Sequence of chain 1.A:
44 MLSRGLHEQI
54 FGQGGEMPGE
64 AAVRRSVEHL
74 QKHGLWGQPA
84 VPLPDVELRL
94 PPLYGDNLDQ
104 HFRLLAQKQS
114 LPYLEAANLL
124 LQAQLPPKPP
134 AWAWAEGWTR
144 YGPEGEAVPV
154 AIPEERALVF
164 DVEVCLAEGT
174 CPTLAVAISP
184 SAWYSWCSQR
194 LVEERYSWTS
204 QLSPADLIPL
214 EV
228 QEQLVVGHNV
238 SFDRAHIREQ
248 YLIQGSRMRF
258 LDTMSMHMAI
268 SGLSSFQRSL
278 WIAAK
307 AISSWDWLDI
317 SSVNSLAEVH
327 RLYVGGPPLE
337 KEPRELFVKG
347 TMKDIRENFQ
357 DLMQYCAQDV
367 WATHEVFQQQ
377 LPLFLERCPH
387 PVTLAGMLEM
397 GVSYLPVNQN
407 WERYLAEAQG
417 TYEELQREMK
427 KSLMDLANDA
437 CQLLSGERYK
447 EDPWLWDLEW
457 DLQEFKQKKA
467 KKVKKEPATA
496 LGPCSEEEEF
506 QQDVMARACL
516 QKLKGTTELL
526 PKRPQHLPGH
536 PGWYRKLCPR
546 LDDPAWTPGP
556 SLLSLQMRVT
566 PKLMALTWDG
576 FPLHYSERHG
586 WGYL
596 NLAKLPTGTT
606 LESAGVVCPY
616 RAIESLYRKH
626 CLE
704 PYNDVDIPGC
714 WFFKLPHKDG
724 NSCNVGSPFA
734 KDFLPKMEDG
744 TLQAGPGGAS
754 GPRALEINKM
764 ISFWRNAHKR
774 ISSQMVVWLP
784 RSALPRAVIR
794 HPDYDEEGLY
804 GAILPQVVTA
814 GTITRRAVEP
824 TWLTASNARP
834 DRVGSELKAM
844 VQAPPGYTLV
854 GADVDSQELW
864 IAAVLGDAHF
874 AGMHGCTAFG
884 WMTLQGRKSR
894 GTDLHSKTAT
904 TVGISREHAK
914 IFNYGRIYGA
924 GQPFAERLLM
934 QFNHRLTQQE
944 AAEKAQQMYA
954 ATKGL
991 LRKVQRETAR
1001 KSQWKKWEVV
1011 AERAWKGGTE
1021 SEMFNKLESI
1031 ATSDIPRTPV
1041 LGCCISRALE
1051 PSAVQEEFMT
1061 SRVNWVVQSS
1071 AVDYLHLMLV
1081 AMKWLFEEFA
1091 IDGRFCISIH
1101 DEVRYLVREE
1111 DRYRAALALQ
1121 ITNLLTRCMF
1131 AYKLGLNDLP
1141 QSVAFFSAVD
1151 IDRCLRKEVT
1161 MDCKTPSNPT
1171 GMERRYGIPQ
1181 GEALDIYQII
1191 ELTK

Binding-site contacts:
Ligand atom O2G contacts residue ASP858 of chain 1.A at 3.1 Å.
Ligand atom O1B contacts residue SER859 of chain 1.A at 3.4 Å.
Ligand atom PB contacts residue MG1 of chain 1.G at 2.9 Å.
Ligand atom O2B contacts residue SER859 of chain 1.A at 3.6 Å.
Ligand atom O3B contacts residue SER859 of chain 1.A at 3.5 Å.
Ligand atom PA contacts residue MG1 of chain 1.F at 2.7 Å.
Ligand atom C4 contacts residue DOC1 of chain 1.I at 3.3 Å.
Ligand atom O3A contacts residue LYS913 of chain 1.A at 3.0 Å (salt-bridge).
Ligand atom F contacts residue DOC1 of chain 1.I at 3.7 Å.
Ligand atom C2' contacts residue TYR917 of chain 1.A at 3.3 Å (hydrophobic).
Ligand atom O1B contacts residue TYR917 of chain 1.A at 2.9 Å (h-bond).
Ligand atom O3G contacts residue ARG909 of chain 1.A at 2.7 Å (salt-bridge).
Ligand atom O2A contacts residue MG1 of chain 1.F at 2.0 Å.
Ligand atom S contacts residue GLU861 of chain 1.A at 3.2 Å.
Ligand atom O3G contacts residue LYS913 of chain 1.A at 3.0 Å (salt-bridge).
Ligand atom C2' contacts residue GLU861 of chain 1.A at 3.3 Å.
Ligand atom S contacts residue TYR917 of chain 1.A at 3.5 Å.
Ligand atom O1G contacts residue MG1 of chain 1.G at 2.8 Å.
Ligand atom PA contacts residue MG1 of chain 1.G at 3.5 Å.
Ligand atom O1A contacts residue MG1 of chain 1.F at 3.3 Å.
Ligand atom O4' contacts residue DOC1 of chain 1.I at 3.2 Å.
Ligand atom O2B contacts residue ASP1101 of chain 1.A at 2.9 Å (salt-bridge).
Ligand atom O1G contacts residue LYS913 of chain 1.A at 3.6 Å (salt-bridge).
Ligand atom O3B contacts residue MG1 of chain 1.G at 2.6 Å.
Ligand atom C4' contacts residue MG1 of chain 1.F at 3.6 Å.
Ligand atom O2A contacts residue MG1 of chain 1.G at 2.5 Å.
Ligand atom C5' contacts residue GLN860 of chain 1.A at 3.4 Å.
Ligand atom O3A contacts residue MG1 of chain 1.G at 3.3 Å.
Ligand atom O5' contacts residue MG1 of chain 1.F at 2.8 Å.
Ligand atom PG contacts residue MG1 of chain 1.G at 3.1 Å.
Ligand atom O2B contacts residue MG1 of chain 1.G at 2.6 Å.
Ligand atom C4' contacts residue GLN860 of chain 1.A at 3.5 Å.
Ligand atom C5' contacts residue MG1 of chain 1.F at 2.4 Å.
Ligand atom O2A contacts residue ASP1101 of chain 1.A at 2.8 Å (salt-bridge).
Ligand atom C5 contacts residue DOC1 of chain 1.I at 3.5 Å.
Ligand atom O1A contacts residue LYS913 of chain 1.A at 3.2 Å (salt-bridge).
Ligand atom O1G contacts residue ASP856 of chain 1.A at 3.3 Å (salt-bridge).
Ligand atom N4 contacts residue DOC1 of chain 1.I at 3.2 Å (h-bond).
Ligand atom O1B contacts residue HIS898 of chain 1.A at 3.5 Å (h-bond).
Ligand atom C5' contacts residue ASP1101 of chain 1.A at 3.3 Å.

This protein binds this small molecule.
Small molecule (SMILES): Nc1nc(=O)n([C@H]2C[SH2][C@@H](COP(=O)(O)OP(=O)(O)OP(=O)(O)O)O2)cc1F